Sequence of chain 29.E:
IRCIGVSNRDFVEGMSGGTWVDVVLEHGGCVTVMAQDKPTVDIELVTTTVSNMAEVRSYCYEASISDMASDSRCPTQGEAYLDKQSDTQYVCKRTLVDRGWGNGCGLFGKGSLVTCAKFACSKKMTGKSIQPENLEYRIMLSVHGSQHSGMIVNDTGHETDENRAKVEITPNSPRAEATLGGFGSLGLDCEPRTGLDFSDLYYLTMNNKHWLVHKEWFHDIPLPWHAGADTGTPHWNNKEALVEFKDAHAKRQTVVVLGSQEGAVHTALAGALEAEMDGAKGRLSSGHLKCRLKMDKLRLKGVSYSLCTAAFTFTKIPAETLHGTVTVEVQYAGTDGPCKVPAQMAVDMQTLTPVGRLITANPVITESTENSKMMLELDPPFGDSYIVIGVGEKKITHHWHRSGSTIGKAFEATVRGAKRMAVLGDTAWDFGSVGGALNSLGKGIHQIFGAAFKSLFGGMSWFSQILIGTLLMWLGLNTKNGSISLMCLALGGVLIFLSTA

The small molecule below binds the protein below.
Small molecule (SMILES): CC(=O)N[C@H]1[C@H](O[C@H]2[C@H](O)[C@@H](NC(C)=O)CO[C@@H]2CO)O[C@H](CO)[C@@H](O)[C@@H]1O

Binding-site contacts:
Ligand atom C7 contacts residue ASN154 of chain 29.E at 3.3 Å.
Ligand atom C7 contacts residue THR156 of chain 29.E at 3.9 Å.
Ligand atom N2 contacts residue ASN154 of chain 29.E at 3.8 Å.
Ligand atom N2 contacts residue THR156 of chain 29.E at 3.6 Å (h-bond).
Ligand atom C8 contacts residue ASN154 of chain 29.E at 3.6 Å.
Ligand atom C8 contacts residue THR156 of chain 29.E at 4.0 Å.
Ligand atom O5 contacts residue ASN154 of chain 29.E at 4.0 Å.
Ligand atom O7 contacts residue ASN154 of chain 29.E at 2.6 Å (h-bond).
Ligand atom C2 contacts residue ASN154 of chain 29.E at 3.5 Å.
Ligand atom C6 contacts residue MET151 of chain 29.E at 4.5 Å (hydrophobic).
Ligand atom C1 contacts residue THR156 of chain 29.E at 3.6 Å.
Ligand atom C1 contacts residue ASN154 of chain 29.E at 3.4 Å.
Ligand atom O6 contacts residue MET151 of chain 29.E at 3.4 Å.
Ligand atom C2 contacts residue THR156 of chain 29.E at 4.2 Å.